Sequence of chain 51.G:
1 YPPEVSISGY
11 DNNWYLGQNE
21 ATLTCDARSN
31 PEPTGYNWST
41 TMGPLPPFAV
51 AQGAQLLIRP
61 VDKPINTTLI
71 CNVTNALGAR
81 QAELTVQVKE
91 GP

The small molecule below binds the protein below.
Small molecule (SMILES): CC(=O)N[C@@H]1[C@@H](O)[C@H](O)[C@@H](CO)O[C@H]1O

Binding-site contacts:
Ligand atom C7 contacts residue ASN72 of chain 51.G at 3.5 Å.
Ligand atom C3 contacts residue ASN72 of chain 51.G at 4.0 Å.
Ligand atom C6 contacts residue THR74 of chain 51.G at 3.7 Å.
Ligand atom O5 contacts residue THR74 of chain 51.G at 4.0 Å.
Ligand atom N2 contacts residue GLN81 of chain 51.G at 4.3 Å.
Ligand atom O7 contacts residue ASN72 of chain 51.G at 3.3 Å (h-bond).
Ligand atom C4 contacts residue ASN72 of chain 51.G at 4.3 Å.
Ligand atom C1 contacts residue ALA79 of chain 51.G at 4.3 Å (hydrophobic).
Ligand atom C8 contacts residue GLN81 of chain 51.G at 3.2 Å.
Ligand atom C2 contacts residue ASN72 of chain 51.G at 2.6 Å.
Ligand atom N2 contacts residue ASN72 of chain 51.G at 3.2 Å (h-bond).
Ligand atom O5 contacts residue ASN72 of chain 51.G at 2.4 Å (h-bond).
Ligand atom C7 contacts residue GLN81 of chain 51.G at 3.8 Å.
Ligand atom C5 contacts residue THR74 of chain 51.G at 3.9 Å.
Ligand atom C5 contacts residue ASN72 of chain 51.G at 3.7 Å.
Ligand atom C1 contacts residue ASN72 of chain 51.G at 1.5 Å.
Ligand atom O7 contacts residue GLN81 of chain 51.G at 3.9 Å.